Sequence of chain 5.A:
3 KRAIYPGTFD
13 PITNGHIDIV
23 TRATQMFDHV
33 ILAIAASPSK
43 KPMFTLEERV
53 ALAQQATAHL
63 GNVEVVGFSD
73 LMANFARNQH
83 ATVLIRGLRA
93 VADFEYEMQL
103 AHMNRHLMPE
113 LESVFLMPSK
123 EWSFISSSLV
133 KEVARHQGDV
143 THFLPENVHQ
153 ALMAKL

Sequence of chain 10.A:
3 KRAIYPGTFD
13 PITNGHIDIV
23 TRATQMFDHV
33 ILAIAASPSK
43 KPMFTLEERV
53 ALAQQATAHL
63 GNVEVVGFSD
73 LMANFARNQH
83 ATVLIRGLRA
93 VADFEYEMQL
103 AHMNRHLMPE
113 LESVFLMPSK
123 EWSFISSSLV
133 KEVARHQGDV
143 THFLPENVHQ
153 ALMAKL

This protein binds this small molecule.
Small molecule (SMILES): Oc1cccc2nc(CCc3cccc(Cl)c3)[nH]c12

Binding-site contacts:
Ligand atom C12 contacts residue MET74 of chain 5.A at 3.9 Å (hydrophobic).
Ligand atom C1 contacts residue MET105 of chain 5.A at 3.9 Å (hydrophobic).
Ligand atom C contacts residue ASN106 of chain 5.A at 3.1 Å.
Ligand atom C8 contacts residue ALA37 of chain 5.A at 3.8 Å (hydrophobic).
Ligand atom C3 contacts residue VAL135 of chain 10.A at 3.8 Å (hydrophobic).
Ligand atom O contacts residue ASN106 of chain 5.A at 2.7 Å (h-bond).
Ligand atom C12 contacts residue SO41 of chain 5.G at 3.9 Å.
Ligand atom C7 contacts residue ASP72 of chain 5.A at 3.4 Å.
Ligand atom C2 contacts residue MET105 of chain 5.A at 3.7 Å (hydrophobic).
Ligand atom O contacts residue MET74 of chain 5.A at 3.3 Å.
Ligand atom C11 contacts residue SO41 of chain 5.G at 3.4 Å.
Ligand atom C12 contacts residue ALA37 of chain 5.A at 3.4 Å (hydrophobic).
Ligand atom C13 contacts residue ALA37 of chain 5.A at 3.5 Å (hydrophobic).
Ligand atom C6 contacts residue ASP72 of chain 5.A at 3.8 Å.
Ligand atom C6 contacts residue HIS138 of chain 10.A at 3.2 Å.
Ligand atom CL contacts residue GLY9 of chain 5.A at 3.5 Å.
Ligand atom C14 contacts residue LEU73 of chain 5.A at 3.7 Å (hydrophobic).
Ligand atom C13 contacts residue PHE70 of chain 5.A at 3.8 Å (hydrophobic).
Ligand atom C13 contacts residue MET74 of chain 5.A at 3.8 Å (hydrophobic).
Ligand atom C11 contacts residue ALA37 of chain 5.A at 3.7 Å (hydrophobic).
Ligand atom O contacts residue LEU109 of chain 5.A at 3.8 Å.
Ligand atom C3 contacts residue LEU102 of chain 5.A at 3.6 Å (hydrophobic).
Ligand atom C9 contacts residue GLU134 of chain 10.A at 3.8 Å.
Ligand atom C2 contacts residue VAL135 of chain 10.A at 3.7 Å (hydrophobic).
Ligand atom CL contacts residue SO41 of chain 5.G at 3.4 Å.
Ligand atom N1 contacts residue MET74 of chain 5.A at 2.9 Å (h-bond).
Ligand atom C contacts residue LEU73 of chain 5.A at 3.6 Å (hydrophobic).
Ligand atom O contacts residue LEU73 of chain 5.A at 3.5 Å.
Ligand atom N contacts residue GLU134 of chain 10.A at 3.1 Å (salt-bridge).
Ligand atom C11 contacts residue SER39 of chain 5.A at 3.8 Å.
Ligand atom C10 contacts residue SER39 of chain 5.A at 3.4 Å.
Ligand atom O contacts residue ALA75 of chain 5.A at 3.0 Å (h-bond).
Ligand atom C contacts residue MET74 of chain 5.A at 3.8 Å (hydrophobic).
Ligand atom C2 contacts residue LEU102 of chain 5.A at 3.8 Å (hydrophobic).
Ligand atom N1 contacts residue LEU73 of chain 5.A at 3.6 Å.
Ligand atom C1 contacts residue ASN106 of chain 5.A at 3.0 Å.
Ligand atom CL contacts residue PRO8 of chain 5.A at 3.8 Å.
Ligand atom C1 contacts residue LEU109 of chain 5.A at 3.6 Å (hydrophobic).
Ligand atom C14 contacts residue MET74 of chain 5.A at 3.7 Å (hydrophobic).
Ligand atom CL contacts residue MET74 of chain 5.A at 3.5 Å.